Binding-site contacts:
Ligand atom C8 contacts residue ASN47 of chain 1.B at 4.2 Å.
Ligand atom C7 contacts residue ASN47 of chain 1.B at 3.2 Å.
Ligand atom N2 contacts residue ASN47 of chain 1.B at 2.9 Å (h-bond).
Ligand atom C4 contacts residue ASN47 of chain 1.B at 4.3 Å.
Ligand atom C8 contacts residue SER48 of chain 1.B at 4.0 Å.
Ligand atom C1 contacts residue ASN47 of chain 1.B at 1.4 Å.
Ligand atom O5 contacts residue ASN47 of chain 1.B at 2.4 Å (h-bond).
Ligand atom C8 contacts residue SER49 of chain 1.B at 4.1 Å.
Ligand atom C7 contacts residue SER48 of chain 1.B at 4.0 Å.
Ligand atom C8 contacts residue ASN42 of chain 1.B at 4.3 Å.
Ligand atom C3 contacts residue ASN47 of chain 1.B at 3.8 Å.
Ligand atom C8 contacts residue VAL40 of chain 1.B at 3.6 Å (hydrophobic).
Ligand atom C7 contacts residue SER49 of chain 1.B at 3.7 Å.
Ligand atom C5 contacts residue ASN47 of chain 1.B at 3.6 Å.
Ligand atom O7 contacts residue SER48 of chain 1.B at 2.9 Å (h-bond).
Ligand atom O7 contacts residue ASN47 of chain 1.B at 3.2 Å (h-bond).
Ligand atom C2 contacts residue ASN47 of chain 1.B at 2.4 Å.
Ligand atom N2 contacts residue ASN42 of chain 1.B at 4.2 Å.
Ligand atom O7 contacts residue SER49 of chain 1.B at 2.7 Å (h-bond).
Ligand atom C8 contacts residue GLU29 of chain 1.B at 3.5 Å.
Ligand atom C1 contacts residue ASN42 of chain 1.B at 4.4 Å.

A small-molecule ligand and the protein it binds are described below.
Small molecule (SMILES): CC(=O)N[C@H]1[C@H](O[C@H]2[C@H](O)[C@@H](NC(C)=O)CO[C@@H]2CO)O[C@H](CO)[C@@H](O)[C@@H]1O

Sequence of chain 1.B:
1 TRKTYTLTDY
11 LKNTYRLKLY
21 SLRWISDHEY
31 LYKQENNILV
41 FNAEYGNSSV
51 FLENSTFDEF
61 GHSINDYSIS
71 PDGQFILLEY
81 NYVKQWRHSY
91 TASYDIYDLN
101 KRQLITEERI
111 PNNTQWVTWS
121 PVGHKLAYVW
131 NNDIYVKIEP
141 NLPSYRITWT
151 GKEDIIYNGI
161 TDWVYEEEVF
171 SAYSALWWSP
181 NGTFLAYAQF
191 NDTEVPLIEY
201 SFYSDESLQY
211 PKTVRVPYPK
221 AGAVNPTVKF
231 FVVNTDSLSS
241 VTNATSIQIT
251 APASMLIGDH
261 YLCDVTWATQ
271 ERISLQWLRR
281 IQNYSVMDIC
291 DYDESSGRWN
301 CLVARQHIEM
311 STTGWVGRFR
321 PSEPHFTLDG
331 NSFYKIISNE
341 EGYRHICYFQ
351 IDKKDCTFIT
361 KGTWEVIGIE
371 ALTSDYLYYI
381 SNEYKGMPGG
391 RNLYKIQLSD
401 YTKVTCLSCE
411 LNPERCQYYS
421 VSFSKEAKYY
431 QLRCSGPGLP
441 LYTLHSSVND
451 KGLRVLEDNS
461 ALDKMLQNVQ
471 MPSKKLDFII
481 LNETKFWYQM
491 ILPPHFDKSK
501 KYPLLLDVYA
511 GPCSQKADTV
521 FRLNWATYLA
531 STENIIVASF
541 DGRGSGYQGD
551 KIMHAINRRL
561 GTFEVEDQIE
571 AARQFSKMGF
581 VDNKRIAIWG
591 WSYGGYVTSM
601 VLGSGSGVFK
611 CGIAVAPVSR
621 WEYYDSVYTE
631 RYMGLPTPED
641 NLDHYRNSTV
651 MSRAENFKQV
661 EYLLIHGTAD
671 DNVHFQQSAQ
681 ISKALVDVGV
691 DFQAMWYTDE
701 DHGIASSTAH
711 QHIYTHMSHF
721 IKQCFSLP